Binding-site contacts:
Ligand atom O5 contacts residue MET33 of chain 3.F at 4.2 Å.
Ligand atom O1 contacts residue MET33 of chain 3.F at 3.9 Å.
Ligand atom C2 contacts residue ASN69 of chain 3.F at 4.2 Å.
Ligand atom O3 contacts residue NAG1 of chain 3.DA at 2.6 Å (h-bond).
Ligand atom C6 contacts residue MET33 of chain 3.F at 3.5 Å (hydrophobic).
Ligand atom O6 contacts residue NAG1 of chain 3.DA at 3.0 Å.
Ligand atom C5 contacts residue MET33 of chain 3.F at 3.7 Å (hydrophobic).
Ligand atom O1 contacts residue VAL31 of chain 3.F at 3.4 Å (h-bond).
Ligand atom C4 contacts residue NAG1 of chain 3.DA at 3.2 Å.
Ligand atom C1 contacts residue VAL31 of chain 3.F at 4.3 Å (hydrophobic).
Ligand atom C4 contacts residue VAL31 of chain 3.F at 3.8 Å (hydrophobic).
Ligand atom O5 contacts residue ASN69 of chain 3.F at 2.8 Å (h-bond).
Ligand atom C8 contacts residue ASN69 of chain 3.F at 3.4 Å.
Ligand atom O4 contacts residue VAL31 of chain 3.F at 3.3 Å.
Ligand atom C7 contacts residue ASN69 of chain 3.F at 3.8 Å.
Ligand atom C8 contacts residue SER70 of chain 3.F at 3.7 Å.
Ligand atom O4 contacts residue NAG1 of chain 3.DA at 3.0 Å.
Ligand atom C3 contacts residue VAL31 of chain 3.F at 3.0 Å (hydrophobic).
Ligand atom O1 contacts residue SER70 of chain 3.F at 4.2 Å.
Ligand atom C3 contacts residue NAG1 of chain 3.DA at 3.7 Å.
Ligand atom C8 contacts residue ARG57 of chain 3.F at 4.2 Å.
Ligand atom C5 contacts residue VAL31 of chain 3.F at 4.2 Å (hydrophobic).
Ligand atom C5 contacts residue NAG1 of chain 3.DA at 4.3 Å.
Ligand atom C6 contacts residue LEU24 of chain 3.F at 4.5 Å (hydrophobic).
Ligand atom O3 contacts residue VAL31 of chain 3.F at 3.6 Å.
Ligand atom O7 contacts residue ASN69 of chain 3.F at 3.8 Å.
Ligand atom C6 contacts residue ASN69 of chain 3.F at 4.4 Å.
Ligand atom C1 contacts residue ASN69 of chain 3.F at 2.7 Å.
Ligand atom O1 contacts residue ASN69 of chain 3.F at 2.1 Å (h-bond).
Ligand atom N2 contacts residue VAL31 of chain 3.F at 4.0 Å.
Ligand atom C5 contacts residue ASN69 of chain 3.F at 3.7 Å.
Ligand atom C6 contacts residue NAG1 of chain 3.DA at 4.3 Å.
Ligand atom C2 contacts residue VAL31 of chain 3.F at 4.0 Å (hydrophobic).
Ligand atom C7 contacts residue SER70 of chain 3.F at 4.4 Å.
Ligand atom N2 contacts residue ASN69 of chain 3.F at 4.3 Å.

A small-molecule ligand and the protein it binds are described below.
Small molecule (SMILES): CC(=O)N[C@@H]1[C@@H](O)[C@H](O)[C@@H](CO)O[C@H]1O

Sequence of chain 3.F:
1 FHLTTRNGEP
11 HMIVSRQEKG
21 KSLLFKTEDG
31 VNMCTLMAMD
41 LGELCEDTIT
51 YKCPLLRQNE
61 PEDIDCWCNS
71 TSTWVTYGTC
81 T